Binding-site contacts:
Ligand atom C14 contacts residue ASP328 of chain 1.A at 3.5 Å.
Ligand atom C6 contacts residue VAL319 of chain 1.A at 3.4 Å (hydrophobic).
Ligand atom C5 contacts residue PHE331 of chain 1.A at 3.8 Å (hydrophobic).
Ligand atom C5 contacts residue TYR325 of chain 1.A at 3.2 Å (hydrophobic).
Ligand atom C2 contacts residue LEU342 of chain 1.A at 4.3 Å (hydrophobic).
Ligand atom C1 contacts residue PHE331 of chain 1.A at 4.2 Å (hydrophobic).
Ligand atom C9 contacts residue PHE331 of chain 1.A at 3.4 Å (hydrophobic).
Ligand atom N15 contacts residue PHE331 of chain 1.A at 3.7 Å.
Ligand atom C11 contacts residue PHE331 of chain 1.A at 4.1 Å (hydrophobic).
Ligand atom C12 contacts residue PHE331 of chain 1.A at 3.7 Å (hydrophobic).
Ligand atom C11 contacts residue ARG339 of chain 1.A at 3.7 Å.
Ligand atom C6 contacts residue PHE331 of chain 1.A at 4.1 Å (hydrophobic).
Ligand atom C10 contacts residue TYR325 of chain 1.A at 3.8 Å (hydrophobic).
Ligand atom C14 contacts residue PHE331 of chain 1.A at 3.5 Å (hydrophobic).
Ligand atom C4 contacts residue PHE331 of chain 1.A at 3.7 Å (hydrophobic).
Ligand atom N7 contacts residue ASP343 of chain 1.A at 3.9 Å.
Ligand atom C12 contacts residue GLU332 of chain 1.A at 3.3 Å.
Ligand atom C5 contacts residue VAL319 of chain 1.A at 3.9 Å (hydrophobic).
Ligand atom C13 contacts residue PHE331 of chain 1.A at 4.0 Å (hydrophobic).
Ligand atom C2 contacts residue VAL346 of chain 1.A at 4.3 Å (hydrophobic).
Ligand atom C4 contacts residue TYR325 of chain 1.A at 4.2 Å (hydrophobic).
Ligand atom C6 contacts residue TYR325 of chain 1.A at 3.3 Å (hydrophobic).
Ligand atom C1 contacts residue VAL346 of chain 1.A at 4.0 Å (hydrophobic).
Ligand atom C14 contacts residue GLU332 of chain 1.A at 4.2 Å.
Ligand atom N15 contacts residue TYR325 of chain 1.A at 2.6 Å (h-bond).
Ligand atom N15 contacts residue ASP328 of chain 1.A at 3.7 Å.
Ligand atom C5 contacts residue ASN320 of chain 1.A at 4.5 Å.
Ligand atom C12 contacts residue ARG339 of chain 1.A at 3.9 Å.
Ligand atom C6 contacts residue ASN320 of chain 1.A at 3.3 Å.
Ligand atom C8 contacts residue PHE331 of chain 1.A at 3.7 Å (hydrophobic).
Ligand atom C1 contacts residue VAL319 of chain 1.A at 4.1 Å (hydrophobic).
Ligand atom C1 contacts residue ASN320 of chain 1.A at 3.5 Å.
Ligand atom C3 contacts residue PHE331 of chain 1.A at 3.6 Å (hydrophobic).
Ligand atom C2 contacts residue ASP343 of chain 1.A at 4.3 Å.
Ligand atom C10 contacts residue PHE331 of chain 1.A at 3.5 Å (hydrophobic).
Ligand atom C13 contacts residue ASP328 of chain 1.A at 4.3 Å.
Ligand atom C2 contacts residue PHE331 of chain 1.A at 4.0 Å (hydrophobic).
Ligand atom N7 contacts residue PHE331 of chain 1.A at 3.8 Å.
Ligand atom C13 contacts residue GLU332 of chain 1.A at 2.9 Å.

Sequence of chain 1.A:
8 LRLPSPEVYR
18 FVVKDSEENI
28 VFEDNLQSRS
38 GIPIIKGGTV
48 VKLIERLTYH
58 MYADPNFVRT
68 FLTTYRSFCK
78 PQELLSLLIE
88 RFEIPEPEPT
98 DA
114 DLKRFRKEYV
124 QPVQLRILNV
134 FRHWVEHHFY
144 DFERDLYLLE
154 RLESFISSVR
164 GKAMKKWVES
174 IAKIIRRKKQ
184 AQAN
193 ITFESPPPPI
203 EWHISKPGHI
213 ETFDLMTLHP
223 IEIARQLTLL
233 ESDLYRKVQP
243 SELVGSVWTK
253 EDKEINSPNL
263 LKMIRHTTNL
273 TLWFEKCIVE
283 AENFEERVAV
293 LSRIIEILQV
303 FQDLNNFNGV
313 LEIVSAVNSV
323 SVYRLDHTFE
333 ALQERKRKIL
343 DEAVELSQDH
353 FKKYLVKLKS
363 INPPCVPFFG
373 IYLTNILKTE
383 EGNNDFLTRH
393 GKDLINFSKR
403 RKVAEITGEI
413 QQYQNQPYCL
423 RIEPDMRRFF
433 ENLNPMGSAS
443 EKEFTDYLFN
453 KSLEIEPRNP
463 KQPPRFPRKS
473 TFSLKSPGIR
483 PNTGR

This small molecule binds to this protein.
Small molecule (SMILES): Nc1c2c(nc3ccccc13)CCCC2